Sequence of chain 1.B:
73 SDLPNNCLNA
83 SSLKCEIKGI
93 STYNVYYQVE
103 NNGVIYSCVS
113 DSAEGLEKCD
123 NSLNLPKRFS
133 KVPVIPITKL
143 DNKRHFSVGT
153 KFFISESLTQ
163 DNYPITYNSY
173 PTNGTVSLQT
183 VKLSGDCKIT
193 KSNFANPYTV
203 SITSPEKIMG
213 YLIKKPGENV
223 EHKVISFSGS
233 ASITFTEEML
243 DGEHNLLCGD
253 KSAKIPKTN

Binding-site contacts:
Ligand atom C5 contacts residue ASN175 of chain 1.B at 3.6 Å.
Ligand atom C3 contacts residue ASN175 of chain 1.B at 3.8 Å.
Ligand atom N2 contacts residue ASN175 of chain 1.B at 2.8 Å (h-bond).
Ligand atom C8 contacts residue THR174 of chain 1.B at 3.8 Å.
Ligand atom C8 contacts residue PRO173 of chain 1.B at 4.0 Å (hydrophobic).
Ligand atom C1 contacts residue ASN175 of chain 1.B at 1.4 Å.
Ligand atom C2 contacts residue ASN175 of chain 1.B at 2.5 Å.
Ligand atom C4 contacts residue ASN175 of chain 1.B at 4.2 Å.
Ligand atom C8 contacts residue ASN175 of chain 1.B at 3.9 Å.
Ligand atom C7 contacts residue ASN175 of chain 1.B at 3.7 Å.
Ligand atom O5 contacts residue ASN175 of chain 1.B at 2.3 Å (h-bond).

The small molecule below binds the protein below.
Small molecule (SMILES): CC(=O)N[C@@H]1[C@@H](O)[C@H](O)[C@@H](CO)O[C@H]1O